Binding-site contacts:
Ligand atom C13 contacts residue ILE180 of chain 1.A at 3.9 Å (hydrophobic).
Ligand atom O09 contacts residue MET169 of chain 1.A at 3.5 Å (h-bond).
Ligand atom C17 contacts residue ASP181 of chain 1.A at 3.7 Å.
Ligand atom C11 contacts residue ILE180 of chain 1.A at 3.3 Å (hydrophobic).
Ligand atom C04 contacts residue GLU120 of chain 1.A at 3.6 Å.
Ligand atom O22 contacts residue TYR121 of chain 1.A at 3.4 Å.
Ligand atom C14 contacts residue ILE180 of chain 1.A at 3.7 Å (hydrophobic).
Ligand atom O19 contacts residue PHE119 of chain 1.A at 3.4 Å.
Ligand atom O21 contacts residue ILE122 of chain 1.A at 2.9 Å (h-bond).
Ligand atom O09 contacts residue ASN124 of chain 1.A at 4.1 Å.
Ligand atom C10 contacts residue MET169 of chain 1.A at 3.6 Å (hydrophobic).
Ligand atom C03 contacts residue MET169 of chain 1.A at 3.8 Å (hydrophobic).
Ligand atom C02 contacts residue VAL72 of chain 1.A at 3.7 Å (hydrophobic).
Ligand atom O09 contacts residue LEU51 of chain 1.A at 4.1 Å.
Ligand atom C07 contacts residue ILE180 of chain 1.A at 3.7 Å (hydrophobic).
Ligand atom C16 contacts residue ILE180 of chain 1.A at 3.9 Å (hydrophobic).
Ligand atom O19 contacts residue ASP181 of chain 1.A at 3.3 Å (salt-bridge).
Ligand atom C02 contacts residue ILE101 of chain 1.A at 4.0 Å (hydrophobic).
Ligand atom C06 contacts residue VAL72 of chain 1.A at 3.5 Å (hydrophobic).
Ligand atom C15 contacts residue LYS74 of chain 1.A at 3.9 Å.
Ligand atom C15 contacts residue ILE180 of chain 1.A at 4.1 Å (hydrophobic).
Ligand atom C12 contacts residue ILE180 of chain 1.A at 3.4 Å (hydrophobic).
Ligand atom O18 contacts residue ASP181 of chain 1.A at 3.0 Å.
Ligand atom O20 contacts residue LEU51 of chain 1.A at 3.5 Å.
Ligand atom C15 contacts residue ASP181 of chain 1.A at 3.7 Å.
Ligand atom C10 contacts residue ILE180 of chain 1.A at 4.2 Å (hydrophobic).
Ligand atom C17 contacts residue LYS74 of chain 1.A at 3.6 Å.
Ligand atom O18 contacts residue LYS74 of chain 1.A at 2.4 Å (salt-bridge).
Ligand atom O20 contacts residue VAL59 of chain 1.A at 3.1 Å.
Ligand atom C03 contacts residue LEU51 of chain 1.A at 4.1 Å (hydrophobic).
Ligand atom O19 contacts residue LYS74 of chain 1.A at 3.7 Å.
Ligand atom C08 contacts residue ILE180 of chain 1.A at 4.1 Å (hydrophobic).
Ligand atom O22 contacts residue GLU120 of chain 1.A at 3.9 Å.
Ligand atom O22 contacts residue VAL72 of chain 1.A at 3.6 Å.
Ligand atom O21 contacts residue ASN124 of chain 1.A at 3.2 Å.
Ligand atom C06 contacts residue ILE122 of chain 1.A at 3.3 Å (hydrophobic).
Ligand atom O22 contacts residue ILE122 of chain 1.A at 2.4 Å (h-bond).
Ligand atom C05 contacts residue ILE122 of chain 1.A at 3.5 Å (hydrophobic).
Ligand atom C08 contacts residue VAL59 of chain 1.A at 4.1 Å (hydrophobic).
Ligand atom C04 contacts residue VAL72 of chain 1.A at 3.3 Å (hydrophobic).

Sequence of chain 1.A:
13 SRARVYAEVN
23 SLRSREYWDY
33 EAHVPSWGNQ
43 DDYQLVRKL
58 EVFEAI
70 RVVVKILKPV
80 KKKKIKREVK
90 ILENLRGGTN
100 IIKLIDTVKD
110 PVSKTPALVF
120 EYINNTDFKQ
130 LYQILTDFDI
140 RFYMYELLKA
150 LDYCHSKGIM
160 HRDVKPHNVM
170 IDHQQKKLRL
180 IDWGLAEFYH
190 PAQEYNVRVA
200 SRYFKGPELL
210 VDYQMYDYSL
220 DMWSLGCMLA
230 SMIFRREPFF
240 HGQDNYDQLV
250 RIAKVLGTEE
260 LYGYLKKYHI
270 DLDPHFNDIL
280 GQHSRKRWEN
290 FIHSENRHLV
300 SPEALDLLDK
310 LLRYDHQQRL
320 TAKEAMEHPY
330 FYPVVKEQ

A small-molecule ligand and the protein it binds are described below.
Small molecule (SMILES): O=C1C=C2C[C@]3(O)COc4c(ccc(O)c4O)C3=C2C=C1O